Binding-site contacts:
Ligand atom C2 contacts residue LEU125 of chain 1.A at 4.0 Å (hydrophobic).
Ligand atom C3 contacts residue DMS1 of chain 1.C at 4.2 Å.
Ligand atom C2 contacts residue ASP33 of chain 1.A at 3.4 Å.
Ligand atom N contacts residue ASP35 of chain 1.A at 3.9 Å.
Ligand atom C3 contacts residue GLY221 of chain 1.A at 3.7 Å.
Ligand atom C contacts residue ILE122 of chain 1.A at 3.7 Å (hydrophobic).
Ligand atom N contacts residue TYR79 of chain 1.A at 4.4 Å.
Ligand atom N contacts residue THR222 of chain 1.A at 4.2 Å.
Ligand atom C4 contacts residue ASP35 of chain 1.A at 3.4 Å.
Ligand atom C5 contacts residue DMS1 of chain 1.C at 3.9 Å.
Ligand atom C1 contacts residue PHE116 of chain 1.A at 4.1 Å (hydrophobic).
Ligand atom C5 contacts residue ASP81 of chain 1.A at 3.1 Å.
Ligand atom C contacts residue ASP33 of chain 1.A at 3.4 Å.
Ligand atom N2 contacts residue DMS1 of chain 1.C at 4.0 Å.
Ligand atom C4 contacts residue LEU125 of chain 1.A at 3.8 Å (hydrophobic).
Ligand atom N1 contacts residue TYR79 of chain 1.A at 4.3 Å.
Ligand atom C4 contacts residue GLY221 of chain 1.A at 3.6 Å.
Ligand atom N2 contacts residue SER83 of chain 1.A at 4.3 Å.
Ligand atom C5 contacts residue SER83 of chain 1.A at 3.2 Å.
Ligand atom N1 contacts residue DMS1 of chain 1.C at 4.0 Å.
Ligand atom N1 contacts residue SER83 of chain 1.A at 4.1 Å.
Ligand atom C5 contacts residue PHE116 of chain 1.A at 4.4 Å (hydrophobic).
Ligand atom C1 contacts residue DMS1 of chain 1.C at 3.7 Å.
Ligand atom C2 contacts residue DMS1 of chain 1.C at 3.9 Å.
Ligand atom C contacts residue PHE116 of chain 1.A at 4.2 Å (hydrophobic).
Ligand atom N contacts residue GLY221 of chain 1.A at 3.0 Å (h-bond).
Ligand atom N1 contacts residue ASP81 of chain 1.A at 4.2 Å.
Ligand atom C contacts residue DMS1 of chain 1.C at 4.1 Å.
Ligand atom N2 contacts residue PHE116 of chain 1.A at 3.8 Å.
Ligand atom N2 contacts residue ASP81 of chain 1.A at 4.1 Å.
Ligand atom C4 contacts residue TYR79 of chain 1.A at 3.7 Å (hydrophobic).
Ligand atom N1 contacts residue PHE116 of chain 1.A at 4.2 Å.
Ligand atom C1 contacts residue ASP33 of chain 1.A at 3.8 Å.
Ligand atom C5 contacts residue TYR79 of chain 1.A at 3.3 Å (hydrophobic).
Ligand atom C2 contacts residue GLY221 of chain 1.A at 3.6 Å.
Ligand atom C3 contacts residue LEU125 of chain 1.A at 4.0 Å (hydrophobic).

The protein below binds the small molecule below.
Small molecule (SMILES): Cc1cc(CN)n(C)n1

Sequence of chain 1.A:
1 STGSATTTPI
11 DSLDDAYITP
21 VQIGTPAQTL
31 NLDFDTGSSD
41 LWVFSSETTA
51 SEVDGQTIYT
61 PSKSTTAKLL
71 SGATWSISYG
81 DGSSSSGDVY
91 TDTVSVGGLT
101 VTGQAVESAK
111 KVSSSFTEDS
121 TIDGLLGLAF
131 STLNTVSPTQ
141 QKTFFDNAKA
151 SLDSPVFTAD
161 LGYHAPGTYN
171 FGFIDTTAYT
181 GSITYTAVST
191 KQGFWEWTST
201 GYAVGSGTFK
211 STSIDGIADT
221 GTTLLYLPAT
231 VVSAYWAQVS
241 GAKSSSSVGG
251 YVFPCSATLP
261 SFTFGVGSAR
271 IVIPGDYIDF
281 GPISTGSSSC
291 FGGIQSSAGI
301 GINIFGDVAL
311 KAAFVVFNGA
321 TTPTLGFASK